Sequence of chain 20.E:
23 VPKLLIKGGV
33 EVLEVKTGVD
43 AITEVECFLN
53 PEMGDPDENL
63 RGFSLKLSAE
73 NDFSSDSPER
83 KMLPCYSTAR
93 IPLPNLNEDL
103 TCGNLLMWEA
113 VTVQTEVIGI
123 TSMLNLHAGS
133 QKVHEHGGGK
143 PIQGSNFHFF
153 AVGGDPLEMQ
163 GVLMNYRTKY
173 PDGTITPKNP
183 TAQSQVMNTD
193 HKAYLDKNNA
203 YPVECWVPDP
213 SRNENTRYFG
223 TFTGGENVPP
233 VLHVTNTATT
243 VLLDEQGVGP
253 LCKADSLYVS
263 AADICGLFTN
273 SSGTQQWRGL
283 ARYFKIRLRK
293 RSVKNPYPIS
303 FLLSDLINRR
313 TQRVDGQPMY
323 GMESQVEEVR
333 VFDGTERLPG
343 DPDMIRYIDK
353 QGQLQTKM

The protein below binds the small molecule below.
Small molecule (SMILES): CC(=O)N[C@H]1[C@H]([C@H](O)[C@H](O)CO)O[C@@](O[C@H](CO)[C@@H](O)[C@@H]2O[C@@H](C(=O)O)C[C@H](O)[C@H]2NC(C)=O)(C(=O)O)C[C@@H]1O

Binding-site contacts:
Ligand atom C10 contacts residue PHE75 of chain 20.E at 2.7 Å (hydrophobic).
Ligand atom C11 contacts residue THR276 of chain 20.D at 3.4 Å.
Ligand atom O1A contacts residue SER274 of chain 20.D at 3.8 Å.
Ligand atom C5 contacts residue LYS68 of chain 20.D at 3.7 Å.
Ligand atom O10 contacts residue PHE75 of chain 20.E at 2.6 Å.
Ligand atom C11 contacts residue GLN278 of chain 20.D at 3.5 Å.
Ligand atom C11 contacts residue PHE270 of chain 20.D at 3.9 Å (hydrophobic).
Ligand atom N5 contacts residue PHE75 of chain 20.E at 3.8 Å.
Ligand atom C1 contacts residue THR276 of chain 20.D at 3.4 Å.
Ligand atom O1B contacts residue SER274 of chain 20.D at 2.4 Å (h-bond).
Ligand atom O8 contacts residue GLN278 of chain 20.D at 3.5 Å (h-bond).
Ligand atom O7 contacts residue LEU62 of chain 20.D at 3.5 Å.
Ligand atom C10 contacts residue LYS68 of chain 20.D at 3.8 Å.
Ligand atom N5 contacts residue ASN272 of chain 20.D at 3.3 Å (h-bond).
Ligand atom C11 contacts residue LYS68 of chain 20.D at 3.7 Å.
Ligand atom C9 contacts residue GLN278 of chain 20.D at 3.2 Å.
Ligand atom O8 contacts residue ASN272 of chain 20.D at 3.4 Å (h-bond).
Ligand atom O8 contacts residue LYS68 of chain 20.D at 3.5 Å.
Ligand atom O1B contacts residue LYS68 of chain 20.D at 3.6 Å.
Ligand atom N5 contacts residue GLN278 of chain 20.D at 3.9 Å.
Ligand atom C8 contacts residue GLN278 of chain 20.D at 3.7 Å.
Ligand atom C10 contacts residue LEU62 of chain 20.D at 3.5 Å (hydrophobic).
Ligand atom O10 contacts residue LEU62 of chain 20.D at 3.1 Å.
Ligand atom O9 contacts residue LYS68 of chain 20.D at 2.8 Å (salt-bridge).
Ligand atom C11 contacts residue PHE65 of chain 20.D at 3.8 Å (hydrophobic).
Ligand atom C7 contacts residue GLN278 of chain 20.D at 3.8 Å.
Ligand atom C6 contacts residue LYS68 of chain 20.D at 3.8 Å.
Ligand atom C11 contacts residue HIS138 of chain 20.C at 3.3 Å.
Ligand atom O1A contacts residue THR276 of chain 20.D at 2.6 Å (h-bond).
Ligand atom O8 contacts residue THR276 of chain 20.D at 3.8 Å.
Ligand atom C11 contacts residue LEU62 of chain 20.D at 3.9 Å (hydrophobic).
Ligand atom O1B contacts residue THR276 of chain 20.D at 3.5 Å (h-bond).
Ligand atom C1 contacts residue SER274 of chain 20.D at 3.4 Å.
Ligand atom C11 contacts residue ASN272 of chain 20.D at 3.6 Å.
Ligand atom C11 contacts residue PHE75 of chain 20.E at 1.8 Å (hydrophobic).
Ligand atom O9 contacts residue LEU67 of chain 20.D at 3.2 Å.
Ligand atom O1A contacts residue ASN272 of chain 20.D at 3.6 Å (h-bond).
Ligand atom C9 contacts residue LYS68 of chain 20.D at 3.8 Å.
Ligand atom C6 contacts residue ASN272 of chain 20.D at 3.7 Å.
Ligand atom N5 contacts residue LYS68 of chain 20.D at 2.9 Å (salt-bridge).

Sequence of chain 20.C:
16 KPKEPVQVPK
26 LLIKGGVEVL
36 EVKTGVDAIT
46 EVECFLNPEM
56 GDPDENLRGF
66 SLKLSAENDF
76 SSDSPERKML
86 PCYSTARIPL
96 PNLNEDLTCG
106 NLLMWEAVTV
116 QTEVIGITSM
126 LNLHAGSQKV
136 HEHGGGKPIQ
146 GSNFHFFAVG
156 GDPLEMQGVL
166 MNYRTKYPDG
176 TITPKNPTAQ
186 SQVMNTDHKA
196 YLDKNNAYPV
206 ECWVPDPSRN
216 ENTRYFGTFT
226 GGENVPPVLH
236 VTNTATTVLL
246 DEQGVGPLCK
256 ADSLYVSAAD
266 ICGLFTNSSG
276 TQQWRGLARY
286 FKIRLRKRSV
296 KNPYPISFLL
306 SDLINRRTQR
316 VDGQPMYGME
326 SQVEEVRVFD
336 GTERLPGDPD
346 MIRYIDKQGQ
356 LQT

Sequence of chain 20.D:
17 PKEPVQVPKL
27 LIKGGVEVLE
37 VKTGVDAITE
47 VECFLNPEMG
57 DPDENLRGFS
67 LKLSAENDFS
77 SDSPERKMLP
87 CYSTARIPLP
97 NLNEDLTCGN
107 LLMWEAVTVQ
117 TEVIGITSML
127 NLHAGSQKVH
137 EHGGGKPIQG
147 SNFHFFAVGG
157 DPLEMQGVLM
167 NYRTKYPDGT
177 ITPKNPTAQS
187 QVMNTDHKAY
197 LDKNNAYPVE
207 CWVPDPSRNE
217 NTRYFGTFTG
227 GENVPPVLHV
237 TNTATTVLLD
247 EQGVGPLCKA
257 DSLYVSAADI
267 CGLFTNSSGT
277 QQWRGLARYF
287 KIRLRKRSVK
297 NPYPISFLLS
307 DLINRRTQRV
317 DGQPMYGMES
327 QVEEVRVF